This protein binds this small molecule.
Small molecule (SMILES): CC(=O)N[C@@H]1[C@@H](O)[C@H](O)[C@@H](CO)O[C@H]1O

Sequence of chain 1.A:
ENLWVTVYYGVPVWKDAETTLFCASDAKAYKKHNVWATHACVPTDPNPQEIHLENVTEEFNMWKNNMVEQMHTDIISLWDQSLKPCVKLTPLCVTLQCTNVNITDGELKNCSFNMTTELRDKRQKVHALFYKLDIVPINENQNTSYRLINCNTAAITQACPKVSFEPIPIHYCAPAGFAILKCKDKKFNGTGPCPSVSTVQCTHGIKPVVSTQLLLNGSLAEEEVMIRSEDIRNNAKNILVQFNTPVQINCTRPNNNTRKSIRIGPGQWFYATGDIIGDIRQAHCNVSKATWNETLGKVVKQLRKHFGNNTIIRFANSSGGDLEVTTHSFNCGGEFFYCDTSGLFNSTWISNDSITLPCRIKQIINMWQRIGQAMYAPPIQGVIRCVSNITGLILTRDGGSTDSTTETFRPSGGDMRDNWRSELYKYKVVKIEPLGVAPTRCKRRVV

Binding-site contacts:
Ligand atom C7 contacts residue ASN353 of chain 1.A at 3.7 Å.
Ligand atom C1 contacts residue ASN353 of chain 1.A at 1.4 Å.
Ligand atom C4 contacts residue ASN353 of chain 1.A at 4.2 Å.
Ligand atom C2 contacts residue ASN353 of chain 1.A at 2.4 Å.
Ligand atom C3 contacts residue ASN353 of chain 1.A at 3.8 Å.
Ligand atom C8 contacts residue SER349 of chain 1.A at 3.8 Å.
Ligand atom N2 contacts residue ASN353 of chain 1.A at 2.9 Å (h-bond).
Ligand atom O5 contacts residue ASN353 of chain 1.A at 2.4 Å (h-bond).
Ligand atom C5 contacts residue ASN353 of chain 1.A at 3.7 Å.
Ligand atom O7 contacts residue ASN353 of chain 1.A at 4.0 Å.